This small molecule binds to this protein.
Small molecule (SMILES): CC(=O)N[C@@H]1[C@@H](O)[C@H](O)[C@@H](CO)O[C@H]1O

Sequence of chain 1.A:
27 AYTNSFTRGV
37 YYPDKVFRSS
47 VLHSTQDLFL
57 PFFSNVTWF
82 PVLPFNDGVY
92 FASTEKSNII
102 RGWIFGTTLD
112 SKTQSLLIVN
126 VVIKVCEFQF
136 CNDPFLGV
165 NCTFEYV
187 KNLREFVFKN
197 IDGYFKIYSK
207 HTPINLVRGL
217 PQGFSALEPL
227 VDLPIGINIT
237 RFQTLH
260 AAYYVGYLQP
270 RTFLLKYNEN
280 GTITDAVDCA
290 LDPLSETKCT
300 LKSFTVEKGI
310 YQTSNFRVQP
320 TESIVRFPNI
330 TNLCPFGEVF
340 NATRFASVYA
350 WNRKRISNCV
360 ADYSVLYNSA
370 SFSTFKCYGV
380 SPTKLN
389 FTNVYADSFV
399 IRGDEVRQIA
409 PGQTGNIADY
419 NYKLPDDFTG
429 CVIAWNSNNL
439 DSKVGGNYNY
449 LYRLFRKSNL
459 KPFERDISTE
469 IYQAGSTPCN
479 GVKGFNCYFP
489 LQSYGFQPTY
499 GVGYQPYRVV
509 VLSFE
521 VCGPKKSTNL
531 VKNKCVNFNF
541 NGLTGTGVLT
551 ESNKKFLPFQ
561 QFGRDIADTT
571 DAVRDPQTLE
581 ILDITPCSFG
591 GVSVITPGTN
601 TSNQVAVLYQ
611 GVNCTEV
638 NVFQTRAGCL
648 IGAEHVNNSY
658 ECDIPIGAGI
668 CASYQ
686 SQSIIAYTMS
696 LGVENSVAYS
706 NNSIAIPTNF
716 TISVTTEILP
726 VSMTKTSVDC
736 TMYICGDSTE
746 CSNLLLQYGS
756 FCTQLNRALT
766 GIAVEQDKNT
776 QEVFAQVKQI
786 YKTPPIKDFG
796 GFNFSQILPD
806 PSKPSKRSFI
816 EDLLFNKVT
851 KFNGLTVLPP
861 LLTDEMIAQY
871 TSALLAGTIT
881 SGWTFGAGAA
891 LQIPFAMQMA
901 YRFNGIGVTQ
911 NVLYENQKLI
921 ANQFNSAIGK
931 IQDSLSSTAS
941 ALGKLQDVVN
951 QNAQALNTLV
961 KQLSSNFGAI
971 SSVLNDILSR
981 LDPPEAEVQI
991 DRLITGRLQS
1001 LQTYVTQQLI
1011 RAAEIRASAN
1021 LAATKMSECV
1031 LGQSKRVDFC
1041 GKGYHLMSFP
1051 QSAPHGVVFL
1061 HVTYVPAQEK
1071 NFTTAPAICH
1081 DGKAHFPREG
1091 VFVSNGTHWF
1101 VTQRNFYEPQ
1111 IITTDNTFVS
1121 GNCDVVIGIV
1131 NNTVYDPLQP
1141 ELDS

Binding-site contacts:
Ligand atom C8 contacts residue ASN706 of chain 1.A at 4.2 Å.
Ligand atom C4 contacts residue ASN706 of chain 1.A at 4.2 Å.
Ligand atom C1 contacts residue ASN706 of chain 1.A at 1.4 Å.
Ligand atom O5 contacts residue ASN706 of chain 1.A at 2.4 Å (h-bond).
Ligand atom O7 contacts residue ASN706 of chain 1.A at 2.7 Å (h-bond).
Ligand atom N2 contacts residue ASN706 of chain 1.A at 2.9 Å (h-bond).
Ligand atom C5 contacts residue ASN706 of chain 1.A at 3.7 Å.
Ligand atom C8 contacts residue GLY1128 of chain 1.A at 3.4 Å.
Ligand atom C2 contacts residue ASN706 of chain 1.A at 2.5 Å.
Ligand atom C3 contacts residue ASN706 of chain 1.A at 3.8 Å.
Ligand atom C7 contacts residue ASN706 of chain 1.A at 3.0 Å.